This small molecule binds to this protein.
Small molecule (SMILES): O=C1CO[C@H](CO)[C@@H](O)[C@@H]1O

Sequence of chain 1.F:
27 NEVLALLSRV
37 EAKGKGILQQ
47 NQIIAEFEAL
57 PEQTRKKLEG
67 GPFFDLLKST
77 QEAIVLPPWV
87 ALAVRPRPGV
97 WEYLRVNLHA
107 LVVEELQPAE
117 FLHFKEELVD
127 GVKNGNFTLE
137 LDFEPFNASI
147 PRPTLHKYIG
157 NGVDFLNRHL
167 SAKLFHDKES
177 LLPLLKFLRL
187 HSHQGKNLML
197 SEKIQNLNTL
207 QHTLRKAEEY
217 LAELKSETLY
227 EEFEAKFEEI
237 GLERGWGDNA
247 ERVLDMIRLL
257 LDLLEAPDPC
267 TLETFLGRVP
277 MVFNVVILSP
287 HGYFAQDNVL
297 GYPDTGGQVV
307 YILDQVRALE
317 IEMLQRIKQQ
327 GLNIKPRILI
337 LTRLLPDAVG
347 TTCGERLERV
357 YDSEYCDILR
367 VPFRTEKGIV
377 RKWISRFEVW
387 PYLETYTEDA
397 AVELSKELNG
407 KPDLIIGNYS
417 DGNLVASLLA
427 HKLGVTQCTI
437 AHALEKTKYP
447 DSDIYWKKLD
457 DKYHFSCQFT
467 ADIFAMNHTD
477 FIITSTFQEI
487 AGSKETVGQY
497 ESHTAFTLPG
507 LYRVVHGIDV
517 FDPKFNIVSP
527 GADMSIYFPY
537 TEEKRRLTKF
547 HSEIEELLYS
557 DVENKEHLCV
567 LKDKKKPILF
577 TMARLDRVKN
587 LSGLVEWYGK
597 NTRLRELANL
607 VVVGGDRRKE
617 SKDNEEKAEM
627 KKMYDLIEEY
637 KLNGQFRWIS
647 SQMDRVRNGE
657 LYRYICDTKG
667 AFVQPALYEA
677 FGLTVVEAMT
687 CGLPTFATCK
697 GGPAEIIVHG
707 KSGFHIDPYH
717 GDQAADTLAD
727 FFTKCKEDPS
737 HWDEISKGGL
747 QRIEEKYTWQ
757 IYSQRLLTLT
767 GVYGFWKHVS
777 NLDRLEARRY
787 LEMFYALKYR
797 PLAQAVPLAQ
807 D

Binding-site contacts:
Ligand atom C3 contacts residue HIS438 of chain 1.F at 3.7 Å.
Ligand atom C5 contacts residue UDP1 of chain 1.WA at 3.3 Å.
Ligand atom O3 contacts residue GLY678 of chain 1.F at 3.4 Å (h-bond).
Ligand atom C3 contacts residue GLU675 of chain 1.F at 3.6 Å.
Ligand atom C6 contacts residue HIS438 of chain 1.F at 3.4 Å.
Ligand atom O4 contacts residue PHE677 of chain 1.F at 3.3 Å.
Ligand atom O4 contacts residue LEU679 of chain 1.F at 3.8 Å.
Ligand atom C4 contacts residue UDP1 of chain 1.WA at 3.5 Å.
Ligand atom O5 contacts residue HIS438 of chain 1.F at 3.1 Å (h-bond).
Ligand atom O3 contacts residue PHE677 of chain 1.F at 2.8 Å (h-bond).
Ligand atom C4 contacts residue LCN1 of chain 1.XA at 0.4 Å.
Ligand atom O4 contacts residue GLY678 of chain 1.F at 3.6 Å (h-bond).
Ligand atom O2 contacts residue UDP1 of chain 1.WA at 3.4 Å (h-bond).
Ligand atom C2 contacts residue HIS438 of chain 1.F at 3.1 Å.
Ligand atom O4 contacts residue UDP1 of chain 1.WA at 2.8 Å (h-bond).
Ligand atom O6 contacts residue TYR307 of chain 1.F at 3.8 Å.
Ligand atom C1 contacts residue HIS438 of chain 1.F at 3.2 Å.
Ligand atom C1 contacts residue LCN1 of chain 1.XA at 0.4 Å.
Ligand atom O2 contacts residue LCN1 of chain 1.XA at 0.5 Å (h-bond).
Ligand atom O6 contacts residue HIS438 of chain 1.F at 3.3 Å (h-bond).
Ligand atom O4 contacts residue LCN1 of chain 1.XA at 0.7 Å (h-bond).
Ligand atom C2 contacts residue LCN1 of chain 1.XA at 0.3 Å.
Ligand atom C1 contacts residue UDP1 of chain 1.WA at 3.1 Å.
Ligand atom O3 contacts residue LCN1 of chain 1.XA at 0.3 Å (h-bond).
Ligand atom C2 contacts residue UDP1 of chain 1.WA at 3.1 Å.
Ligand atom O6 contacts residue LCN1 of chain 1.XA at 0.6 Å (h-bond).
Ligand atom C6 contacts residue GLY303 of chain 1.F at 4.0 Å.
Ligand atom O2 contacts residue HIS438 of chain 1.F at 3.2 Å (h-bond).
Ligand atom O3 contacts residue ALA676 of chain 1.F at 3.5 Å.
Ligand atom O5 contacts residue UDP1 of chain 1.WA at 3.7 Å.
Ligand atom C6 contacts residue LCN1 of chain 1.XA at 0.5 Å.
Ligand atom C4 contacts residue HIS438 of chain 1.F at 3.7 Å.
Ligand atom O5 contacts residue LCN1 of chain 1.XA at 0.8 Å (h-bond).
Ligand atom C5 contacts residue LCN1 of chain 1.XA at 0.6 Å.
Ligand atom C4 contacts residue PHE677 of chain 1.F at 3.8 Å (hydrophobic).
Ligand atom O3 contacts residue GLU675 of chain 1.F at 3.0 Å (salt-bridge).
Ligand atom C3 contacts residue LCN1 of chain 1.XA at 0.3 Å.
Ligand atom O3 contacts residue HIS438 of chain 1.F at 3.8 Å.
Ligand atom C3 contacts residue UDP1 of chain 1.WA at 3.1 Å.
Ligand atom O2 contacts residue ALA439 of chain 1.F at 3.7 Å.